Sequence of chain 1.A:
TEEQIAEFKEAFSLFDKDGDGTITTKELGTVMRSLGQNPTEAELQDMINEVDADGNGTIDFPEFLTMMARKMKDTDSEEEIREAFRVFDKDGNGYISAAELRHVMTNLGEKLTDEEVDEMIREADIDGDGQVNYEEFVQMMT

The small molecule below binds the protein below.
Small molecule (SMILES): CC1(C)c2[nH]c3cc(Cl)c(Cl)cc3c2C[C@@]23CN4CCC[C@]4(C[C@@H]12)C(=O)N3

Binding-site contacts:
Ligand atom C25 contacts residue MET148 of chain 1.A at 3.9 Å (hydrophobic).
Ligand atom CL2 contacts residue ILE104 of chain 1.A at 3.9 Å.
Ligand atom CL2 contacts residue PHE145 of chain 1.A at 4.1 Å.
Ligand atom C18 contacts residue MET149 of chain 1.A at 4.3 Å (hydrophobic).
Ligand atom C26 contacts residue PHE145 of chain 1.A at 4.5 Å (hydrophobic).
Ligand atom C26 contacts residue MET148 of chain 1.A at 3.9 Å (hydrophobic).
Ligand atom C02 contacts residue LEU109 of chain 1.A at 4.5 Å (hydrophobic).
Ligand atom C03 contacts residue MET128 of chain 1.A at 4.0 Å (hydrophobic).
Ligand atom C04 contacts residue MET128 of chain 1.A at 4.5 Å (hydrophobic).
Ligand atom CL1 contacts residue MET148 of chain 1.A at 4.3 Å.
Ligand atom CL1 contacts residue ILE129 of chain 1.A at 4.3 Å.
Ligand atom C26 contacts residue LEU109 of chain 1.A at 3.8 Å (hydrophobic).
Ligand atom C02 contacts residue MET128 of chain 1.A at 4.4 Å (hydrophobic).
Ligand atom CL1 contacts residue MET128 of chain 1.A at 3.4 Å.
Ligand atom C25 contacts residue PHE96 of chain 1.A at 4.4 Å (hydrophobic).
Ligand atom C04 contacts residue MET148 of chain 1.A at 3.8 Å (hydrophobic).
Ligand atom C08 contacts residue PHE96 of chain 1.A at 4.2 Å (hydrophobic).
Ligand atom C03 contacts residue MET148 of chain 1.A at 3.7 Å (hydrophobic).
Ligand atom N05 contacts residue MET148 of chain 1.A at 4.3 Å.
Ligand atom CL1 contacts residue LEU109 of chain 1.A at 4.3 Å.
Ligand atom C02 contacts residue MET148 of chain 1.A at 3.9 Å (hydrophobic).
Ligand atom CL1 contacts residue ALA132 of chain 1.A at 4.3 Å.
Ligand atom C25 contacts residue PHE145 of chain 1.A at 4.2 Å (hydrophobic).
Ligand atom CL2 contacts residue LEU109 of chain 1.A at 3.6 Å.
Ligand atom C24 contacts residue MET148 of chain 1.A at 4.0 Å (hydrophobic).
Ligand atom C25 contacts residue LEU109 of chain 1.A at 4.1 Å (hydrophobic).